Sequence of chain 1.A:
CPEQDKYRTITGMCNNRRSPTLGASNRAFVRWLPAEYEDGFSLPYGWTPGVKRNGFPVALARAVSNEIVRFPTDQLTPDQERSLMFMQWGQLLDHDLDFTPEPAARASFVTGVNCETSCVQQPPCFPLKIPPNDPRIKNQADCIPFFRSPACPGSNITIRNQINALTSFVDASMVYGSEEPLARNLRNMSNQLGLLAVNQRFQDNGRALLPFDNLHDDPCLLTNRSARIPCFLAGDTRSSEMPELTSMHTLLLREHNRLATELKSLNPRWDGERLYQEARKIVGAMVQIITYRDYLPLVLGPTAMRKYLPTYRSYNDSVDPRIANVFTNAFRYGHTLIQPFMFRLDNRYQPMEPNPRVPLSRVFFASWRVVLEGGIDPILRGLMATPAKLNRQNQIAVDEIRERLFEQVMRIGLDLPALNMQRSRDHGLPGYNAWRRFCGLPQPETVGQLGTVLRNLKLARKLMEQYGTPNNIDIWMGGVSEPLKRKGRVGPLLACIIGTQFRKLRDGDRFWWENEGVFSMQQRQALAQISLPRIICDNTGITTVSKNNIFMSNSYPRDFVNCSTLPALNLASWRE

Binding-site contacts:
Ligand atom C2 contacts residue ASN317 of chain 1.A at 3.0 Å.
Ligand atom O7 contacts residue ARG314 of chain 1.A at 3.4 Å (salt-bridge).
Ligand atom C7 contacts residue ASN317 of chain 1.A at 3.7 Å.
Ligand atom O6 contacts residue VAL320 of chain 1.A at 4.3 Å.
Ligand atom C5 contacts residue VAL320 of chain 1.A at 4.5 Å (hydrophobic).
Ligand atom C6 contacts residue VAL320 of chain 1.A at 3.8 Å (hydrophobic).
Ligand atom C3 contacts residue ASN317 of chain 1.A at 4.3 Å.
Ligand atom C5 contacts residue SER319 of chain 1.A at 4.3 Å.
Ligand atom C5 contacts residue ASN317 of chain 1.A at 3.9 Å.
Ligand atom O5 contacts residue SER319 of chain 1.A at 4.2 Å.
Ligand atom O5 contacts residue ASN317 of chain 1.A at 2.5 Å (h-bond).
Ligand atom C7 contacts residue ARG314 of chain 1.A at 4.5 Å.
Ligand atom N2 contacts residue ASN317 of chain 1.A at 3.5 Å (h-bond).
Ligand atom C1 contacts residue SER319 of chain 1.A at 4.4 Å.
Ligand atom O5 contacts residue VAL320 of chain 1.A at 3.8 Å.
Ligand atom O7 contacts residue ASN317 of chain 1.A at 3.4 Å (h-bond).
Ligand atom C1 contacts residue ASN317 of chain 1.A at 2.0 Å.

This small molecule binds to this protein.
Small molecule (SMILES): CC(=O)N[C@@H]1[C@@H](O)[C@H](O)[C@@H](CO)O[C@H]1O